Sequence of chain 1.A:
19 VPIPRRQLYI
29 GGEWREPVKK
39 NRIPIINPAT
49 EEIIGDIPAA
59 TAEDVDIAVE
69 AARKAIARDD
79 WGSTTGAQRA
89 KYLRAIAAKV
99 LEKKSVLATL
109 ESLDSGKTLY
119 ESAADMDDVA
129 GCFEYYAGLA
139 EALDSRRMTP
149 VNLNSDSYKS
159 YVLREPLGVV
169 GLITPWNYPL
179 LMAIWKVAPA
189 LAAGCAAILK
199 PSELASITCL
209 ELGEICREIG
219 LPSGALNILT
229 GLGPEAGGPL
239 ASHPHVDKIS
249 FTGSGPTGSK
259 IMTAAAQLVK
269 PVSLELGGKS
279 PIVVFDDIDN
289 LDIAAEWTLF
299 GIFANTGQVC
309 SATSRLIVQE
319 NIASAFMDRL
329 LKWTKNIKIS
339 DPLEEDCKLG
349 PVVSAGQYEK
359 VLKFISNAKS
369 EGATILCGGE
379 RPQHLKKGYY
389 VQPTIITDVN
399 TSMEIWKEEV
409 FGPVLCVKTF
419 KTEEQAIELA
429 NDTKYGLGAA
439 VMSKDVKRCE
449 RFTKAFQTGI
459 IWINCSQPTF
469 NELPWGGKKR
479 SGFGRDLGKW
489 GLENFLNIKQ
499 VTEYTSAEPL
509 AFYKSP

Binding-site contacts:
Ligand atom C3 contacts residue TRP473 of chain 1.A at 3.8 Å (hydrophobic).
Ligand atom O1 contacts residue TYR176 of chain 1.A at 3.9 Å.
Ligand atom C3 contacts residue VAL307 of chain 1.A at 4.1 Å (hydrophobic).
Ligand atom C1 contacts residue VAL307 of chain 1.A at 4.5 Å (hydrophobic).
Ligand atom C3 contacts residue TYR176 of chain 1.A at 4.0 Å (hydrophobic).
Ligand atom C1 contacts residue ASN175 of chain 1.A at 4.2 Å.
Ligand atom C1 contacts residue TRP473 of chain 1.A at 4.5 Å (hydrophobic).
Ligand atom C1 contacts residue CYS308 of chain 1.A at 3.1 Å (hydrophobic).
Ligand atom C2 contacts residue TYR176 of chain 1.A at 4.4 Å (hydrophobic).
Ligand atom O4 contacts residue TYR176 of chain 1.A at 4.0 Å.
Ligand atom C4 contacts residue TYR176 of chain 1.A at 4.3 Å (hydrophobic).
Ligand atom O2 contacts residue SER309 of chain 1.A at 4.3 Å.
Ligand atom C2 contacts residue CYS308 of chain 1.A at 3.6 Å (hydrophobic).
Ligand atom C2 contacts residue TRP473 of chain 1.A at 3.8 Å (hydrophobic).
Ligand atom O2 contacts residue TRP473 of chain 1.A at 4.1 Å.
Ligand atom O1 contacts residue CYS308 of chain 1.A at 2.9 Å (h-bond).
Ligand atom O1 contacts residue VAL307 of chain 1.A at 3.9 Å.
Ligand atom O2 contacts residue MET180 of chain 1.A at 4.5 Å.
Ligand atom C4 contacts residue MET180 of chain 1.A at 4.4 Å (hydrophobic).
Ligand atom C2 contacts residue SER309 of chain 1.A at 3.6 Å.
Ligand atom O2 contacts residue TYR176 of chain 1.A at 3.5 Å.
Ligand atom C4 contacts residue TRP473 of chain 1.A at 4.2 Å (hydrophobic).
Ligand atom C3 contacts residue SER309 of chain 1.A at 3.9 Å.
Ligand atom C4 contacts residue TRP183 of chain 1.A at 3.8 Å (hydrophobic).
Ligand atom O2 contacts residue VAL307 of chain 1.A at 4.2 Å.
Ligand atom C1 contacts residue SER309 of chain 1.A at 4.3 Å.
Ligand atom C2 contacts residue VAL307 of chain 1.A at 3.8 Å (hydrophobic).
Ligand atom O1 contacts residue ASN175 of chain 1.A at 2.8 Å (h-bond).

A small-molecule ligand and the protein it binds are described below.
Small molecule (SMILES): O=CCOCCO